Binding-site contacts:
Ligand atom C1 contacts residue THR454 of chain 1.A at 4.3 Å.
Ligand atom N2 contacts residue ASP211 of chain 1.A at 4.0 Å.
Ligand atom C7 contacts residue ASN452 of chain 1.A at 3.2 Å.
Ligand atom O3 contacts residue ASP213 of chain 1.A at 4.3 Å.
Ligand atom C8 contacts residue ASN452 of chain 1.A at 3.7 Å.
Ligand atom O7 contacts residue ASN452 of chain 1.A at 3.6 Å (h-bond).
Ligand atom O7 contacts residue VAL455 of chain 1.A at 3.9 Å.
Ligand atom C5 contacts residue ASN452 of chain 1.A at 3.6 Å.
Ligand atom O5 contacts residue ASN452 of chain 1.A at 2.2 Å (h-bond).
Ligand atom O3 contacts residue ASP211 of chain 1.A at 3.3 Å (salt-bridge).
Ligand atom C4 contacts residue GLN156 of chain 1.A at 4.0 Å.
Ligand atom C5 contacts residue GLN156 of chain 1.A at 4.3 Å.
Ligand atom C3 contacts residue ASN452 of chain 1.A at 3.8 Å.
Ligand atom O7 contacts residue THR454 of chain 1.A at 3.0 Å (h-bond).
Ligand atom C3 contacts residue ASP211 of chain 1.A at 4.3 Å.
Ligand atom C1 contacts residue ASN452 of chain 1.A at 1.4 Å.
Ligand atom C5 contacts residue VAL455 of chain 1.A at 4.2 Å (hydrophobic).
Ligand atom C4 contacts residue ASP211 of chain 1.A at 4.4 Å.
Ligand atom C2 contacts residue ASP211 of chain 1.A at 4.2 Å.
Ligand atom O4 contacts residue GLN156 of chain 1.A at 3.8 Å.
Ligand atom C2 contacts residue ASN452 of chain 1.A at 2.5 Å.
Ligand atom N2 contacts residue THR454 of chain 1.A at 4.0 Å.
Ligand atom N2 contacts residue ASN452 of chain 1.A at 3.1 Å (h-bond).
Ligand atom O3 contacts residue ILE216 of chain 1.A at 4.0 Å.
Ligand atom C7 contacts residue THR454 of chain 1.A at 3.1 Å.
Ligand atom O4 contacts residue ASP213 of chain 1.A at 4.2 Å.
Ligand atom C1 contacts residue VAL455 of chain 1.A at 3.6 Å (hydrophobic).
Ligand atom C4 contacts residue ASN452 of chain 1.A at 4.2 Å.
Ligand atom C6 contacts residue GLN156 of chain 1.A at 3.4 Å.
Ligand atom O6 contacts residue GLN156 of chain 1.A at 4.1 Å.
Ligand atom O5 contacts residue VAL455 of chain 1.A at 3.6 Å.
Ligand atom C8 contacts residue THR454 of chain 1.A at 3.1 Å.

A small-molecule ligand and the protein it binds are described below.
Small molecule (SMILES): CC(=O)N[C@@H]1[C@@H](O)[C@H](O)[C@@H](CO)O[C@H]1O

Sequence of chain 1.A:
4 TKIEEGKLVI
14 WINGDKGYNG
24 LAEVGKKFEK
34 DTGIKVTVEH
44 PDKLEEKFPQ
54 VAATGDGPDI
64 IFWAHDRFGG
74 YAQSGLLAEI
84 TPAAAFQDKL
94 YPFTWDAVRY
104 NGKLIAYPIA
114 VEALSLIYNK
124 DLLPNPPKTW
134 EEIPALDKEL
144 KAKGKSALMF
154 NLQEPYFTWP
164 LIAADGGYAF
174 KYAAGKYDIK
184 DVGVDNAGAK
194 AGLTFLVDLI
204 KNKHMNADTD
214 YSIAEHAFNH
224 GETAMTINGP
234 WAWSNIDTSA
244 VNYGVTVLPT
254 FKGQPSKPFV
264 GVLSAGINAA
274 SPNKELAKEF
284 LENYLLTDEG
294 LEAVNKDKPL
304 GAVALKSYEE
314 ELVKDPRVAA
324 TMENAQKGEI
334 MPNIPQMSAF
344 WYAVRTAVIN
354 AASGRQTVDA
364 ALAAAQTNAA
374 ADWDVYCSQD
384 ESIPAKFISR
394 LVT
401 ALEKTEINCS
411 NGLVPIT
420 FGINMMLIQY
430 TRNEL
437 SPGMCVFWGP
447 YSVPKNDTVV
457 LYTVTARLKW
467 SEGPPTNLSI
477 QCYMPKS